Sequence of chain 36.C:
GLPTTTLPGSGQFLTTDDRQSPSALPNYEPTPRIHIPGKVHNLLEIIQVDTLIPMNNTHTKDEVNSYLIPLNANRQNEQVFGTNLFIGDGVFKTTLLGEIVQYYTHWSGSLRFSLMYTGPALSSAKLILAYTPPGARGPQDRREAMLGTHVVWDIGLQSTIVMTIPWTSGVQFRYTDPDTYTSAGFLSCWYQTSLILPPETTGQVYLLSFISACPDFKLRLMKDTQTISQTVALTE

Sequence of chain 36.A:
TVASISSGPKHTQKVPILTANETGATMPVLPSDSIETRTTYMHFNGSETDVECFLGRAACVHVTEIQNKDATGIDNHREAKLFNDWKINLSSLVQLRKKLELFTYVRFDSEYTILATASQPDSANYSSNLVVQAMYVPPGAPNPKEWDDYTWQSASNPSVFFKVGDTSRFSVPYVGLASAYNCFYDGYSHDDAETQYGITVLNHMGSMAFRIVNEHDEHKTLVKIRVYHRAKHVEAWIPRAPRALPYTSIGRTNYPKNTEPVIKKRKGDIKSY

Sequence of chain 37.C:
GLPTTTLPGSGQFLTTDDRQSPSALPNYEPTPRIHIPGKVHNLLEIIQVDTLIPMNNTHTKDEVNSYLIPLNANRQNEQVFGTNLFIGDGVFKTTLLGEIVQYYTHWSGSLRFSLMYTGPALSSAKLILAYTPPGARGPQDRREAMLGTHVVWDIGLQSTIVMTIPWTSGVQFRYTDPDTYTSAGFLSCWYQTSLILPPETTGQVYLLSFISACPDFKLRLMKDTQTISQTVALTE

Binding-site contacts:
Ligand atom C5A contacts residue VAL122 of chain 36.A at 3.9 Å (hydrophobic).
Ligand atom C3 contacts residue PHE186 of chain 36.A at 3.9 Å (hydrophobic).
Ligand atom O1 contacts residue TYR152 of chain 36.A at 3.9 Å.
Ligand atom CL1 contacts residue ASN105 of chain 36.A at 3.3 Å.
Ligand atom C5A contacts residue CYS199 of chain 36.A at 3.9 Å (hydrophobic).
Ligand atom C7C contacts residue TYR128 of chain 36.A at 3.5 Å (hydrophobic).
Ligand atom N2 contacts residue PHE186 of chain 36.A at 4.0 Å.
Ligand atom C2C contacts residue VAL188 of chain 36.A at 2.8 Å (hydrophobic).
Ligand atom CL1 contacts residue MET221 of chain 36.A at 3.8 Å.
Ligand atom C3C contacts residue VAL188 of chain 36.A at 3.3 Å (hydrophobic).
Ligand atom O1A contacts residue VAL122 of chain 36.A at 4.0 Å.
Ligand atom C4A contacts residue ASN198 of chain 36.A at 3.9 Å.
Ligand atom N3A contacts residue ASN219 of chain 36.A at 3.4 Å (h-bond).
Ligand atom C4C contacts residue TYR152 of chain 36.A at 3.9 Å (hydrophobic).
Ligand atom C3 contacts residue PRO174 of chain 36.A at 3.7 Å (hydrophobic).
Ligand atom C6C contacts residue VAL191 of chain 36.A at 3.3 Å (hydrophobic).
Ligand atom O1B contacts residue MET221 of chain 36.A at 3.8 Å.
Ligand atom O1 contacts residue ALA24 of chain 36.C at 3.4 Å.
Ligand atom C1C contacts residue TYR152 of chain 36.A at 3.9 Å (hydrophobic).
Ligand atom C31 contacts residue VAL176 of chain 36.A at 3.3 Å (hydrophobic).
Ligand atom C3B contacts residue TYR197 of chain 36.A at 3.3 Å (hydrophobic).
Ligand atom C5C contacts residue ILE104 of chain 36.A at 4.0 Å (hydrophobic).
Ligand atom C31 contacts residue SER175 of chain 36.A at 3.5 Å.
Ligand atom O1 contacts residue PHE186 of chain 36.A at 3.8 Å.
Ligand atom C4 contacts residue PHE186 of chain 36.A at 3.7 Å (hydrophobic).
Ligand atom CL1 contacts residue ILE104 of chain 36.A at 3.6 Å.
Ligand atom C4B contacts residue LEU106 of chain 36.A at 3.7 Å (hydrophobic).
Ligand atom C5C contacts residue TYR128 of chain 36.A at 3.7 Å (hydrophobic).
Ligand atom C3C contacts residue TYR128 of chain 36.A at 3.6 Å (hydrophobic).
Ligand atom C5 contacts residue PHE186 of chain 36.A at 3.7 Å (hydrophobic).
Ligand atom N2 contacts residue PRO174 of chain 36.A at 3.7 Å.
Ligand atom C4 contacts residue TYR152 of chain 36.A at 3.7 Å (hydrophobic).
Ligand atom C3B contacts residue LEU106 of chain 36.A at 3.8 Å (hydrophobic).
Ligand atom N2 contacts residue ALA24 of chain 36.C at 3.1 Å.
Ligand atom O1 contacts residue VAL188 of chain 36.A at 3.8 Å.
Ligand atom CM1 contacts residue CYS199 of chain 36.A at 3.8 Å (hydrophobic).
Ligand atom C31 contacts residue PRO174 of chain 36.A at 3.3 Å (hydrophobic).
Ligand atom C31 contacts residue ALA150 of chain 36.A at 3.5 Å (hydrophobic).
Ligand atom C2B contacts residue TYR197 of chain 36.A at 3.3 Å (hydrophobic).
Ligand atom C5 contacts residue TYR152 of chain 36.A at 3.6 Å (hydrophobic).

The protein below binds the small molecule below.
Small molecule (SMILES): Cc1cc(CCCCCCCOc2ccc(C3=N[C@@H](C)CO3)cc2Cl)on1